A small-molecule ligand and the protein it binds are described below.
Small molecule (SMILES): CC(C)C[C@H](NC(=O)OCC1CN(C(=O)OC(C)(C)C)C1)C(=O)N[C@@H](C[C@@H]1C=CNC1=O)[C@@H](O)S(=O)(=O)O

Sequence of chain 1.A:
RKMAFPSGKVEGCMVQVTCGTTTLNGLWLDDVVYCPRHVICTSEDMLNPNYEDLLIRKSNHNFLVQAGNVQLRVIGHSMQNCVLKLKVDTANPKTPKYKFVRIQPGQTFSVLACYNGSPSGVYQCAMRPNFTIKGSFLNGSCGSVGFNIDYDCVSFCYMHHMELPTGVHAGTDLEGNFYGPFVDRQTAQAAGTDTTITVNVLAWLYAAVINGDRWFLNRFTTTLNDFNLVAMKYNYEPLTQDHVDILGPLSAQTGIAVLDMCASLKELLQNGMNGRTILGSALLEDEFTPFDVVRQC

Binding-site contacts:
Ligand atom C16 contacts residue FWI1 of chain 1.C at 0.0 Å.
Ligand atom C14 contacts residue FWI1 of chain 1.C at 0.1 Å.
Ligand atom N18 contacts residue GLN193 of chain 1.A at 2.8 Å (h-bond).
Ligand atom O20 contacts residue FWI1 of chain 1.C at 0.1 Å (h-bond).
Ligand atom O02 contacts residue CYS149 of chain 1.A at 2.7 Å (h-bond).
Ligand atom O33 contacts residue FWI1 of chain 1.C at 0.1 Å (h-bond).
Ligand atom C03 contacts residue CYS149 of chain 1.A at 2.8 Å (hydrophobic).
Ligand atom C08 contacts residue FWI1 of chain 1.C at 0.0 Å.
Ligand atom O10 contacts residue FWI1 of chain 1.C at 0.0 Å (h-bond).
Ligand atom N11 contacts residue HIS168 of chain 1.A at 2.9 Å (h-bond).
Ligand atom N11 contacts residue FWI1 of chain 1.C at 0.0 Å (h-bond).
Ligand atom C06 contacts residue FWI1 of chain 1.C at 0.0 Å.
Ligand atom C19 contacts residue FWI1 of chain 1.C at 0.1 Å.
Ligand atom O10 contacts residue HIS167 of chain 1.A at 2.8 Å (h-bond).
Ligand atom C21 contacts residue FWI1 of chain 1.C at 0.1 Å.
Ligand atom N18 contacts residue FWI1 of chain 1.C at 0.1 Å (h-bond).
Ligand atom C25 contacts residue FWI1 of chain 1.C at 0.0 Å.
Ligand atom C27 contacts residue FWI1 of chain 1.C at 0.0 Å.
Ligand atom C01 contacts residue CYS149 of chain 1.A at 1.8 Å (hydrophobic).
Ligand atom C01 contacts residue FWI1 of chain 1.C at 0.1 Å.
Ligand atom C30 contacts residue FWI1 of chain 1.C at 0.0 Å.
Ligand atom C28 contacts residue FWI1 of chain 1.C at 0.0 Å.
Ligand atom C09 contacts residue FWI1 of chain 1.C at 0.0 Å.
Ligand atom O26 contacts residue FWI1 of chain 1.C at 0.0 Å (h-bond).
Ligand atom C32 contacts residue FWI1 of chain 1.C at 0.0 Å.
Ligand atom C04 contacts residue FWI1 of chain 1.C at 0.0 Å.
Ligand atom C12 contacts residue FWI1 of chain 1.C at 0.1 Å.
Ligand atom O31 contacts residue FWI1 of chain 1.C at 0.0 Å (h-bond).
Ligand atom C15 contacts residue FWI1 of chain 1.C at 0.0 Å.
Ligand atom C05 contacts residue FWI1 of chain 1.C at 0.0 Å.
Ligand atom O02 contacts residue FWI1 of chain 1.C at 1.3 Å.
Ligand atom C29 contacts residue FWI1 of chain 1.C at 0.0 Å.
Ligand atom C17 contacts residue FWI1 of chain 1.C at 0.0 Å.
Ligand atom C03 contacts residue FWI1 of chain 1.C at 0.0 Å.
Ligand atom N24 contacts residue FWI1 of chain 1.C at 0.0 Å (h-bond).
Ligand atom N07 contacts residue FWI1 of chain 1.C at 0.0 Å (h-bond).
Ligand atom C22 contacts residue FWI1 of chain 1.C at 0.0 Å.
Ligand atom O34 contacts residue FWI1 of chain 1.C at 0.2 Å (h-bond).
Ligand atom C13 contacts residue FWI1 of chain 1.C at 0.1 Å.
Ligand atom C23 contacts residue FWI1 of chain 1.C at 0.0 Å.